This small molecule binds to this protein.
Small molecule (SMILES): COc1cc2cc3c(-c4ccc(-c5ccc(O)cc5)cc4)[nH][nH]c-3c2cc1OCCN1CCCCC1

Sequence of chain 1.A:
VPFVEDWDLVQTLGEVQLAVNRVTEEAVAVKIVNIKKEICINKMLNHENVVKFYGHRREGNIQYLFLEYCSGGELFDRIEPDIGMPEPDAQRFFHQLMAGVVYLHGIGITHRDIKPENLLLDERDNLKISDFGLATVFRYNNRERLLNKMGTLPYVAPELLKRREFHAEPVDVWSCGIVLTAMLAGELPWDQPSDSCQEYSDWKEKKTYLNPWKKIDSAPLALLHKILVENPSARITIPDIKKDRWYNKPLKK

Binding-site contacts:
Ligand atom C30 contacts residue ASP147 of chain 1.A at 3.5 Å.
Ligand atom C25 contacts residue LEU83 of chain 1.A at 3.7 Å (hydrophobic).
Ligand atom C29 contacts residue PHE148 of chain 1.A at 3.6 Å (hydrophobic).
Ligand atom N3 contacts residue ALA35 of chain 1.A at 3.4 Å.
Ligand atom N3 contacts residue LEU136 of chain 1.A at 3.5 Å.
Ligand atom O3 contacts residue ASN58 of chain 1.A at 3.0 Å (h-bond).
Ligand atom C1 contacts residue TYR85 of chain 1.A at 3.6 Å (hydrophobic).
Ligand atom C28 contacts residue ASN58 of chain 1.A at 3.7 Å.
Ligand atom C8 contacts residue GLY89 of chain 1.A at 3.6 Å.
Ligand atom C28 contacts residue ASP147 of chain 1.A at 3.7 Å.
Ligand atom O3 contacts residue GLU54 of chain 1.A at 2.7 Å (salt-bridge).
Ligand atom C23 contacts residue VAL67 of chain 1.A at 3.6 Å (hydrophobic).
Ligand atom C6 contacts residue GLN12 of chain 1.A at 3.3 Å.
Ligand atom C24 contacts residue GLU84 of chain 1.A at 3.7 Å.
Ligand atom C27 contacts residue GLU54 of chain 1.A at 3.2 Å.
Ligand atom O1 contacts residue GLY89 of chain 1.A at 3.4 Å.
Ligand atom C28 contacts residue GLU54 of chain 1.A at 3.3 Å.
Ligand atom N2 contacts residue CYS86 of chain 1.A at 3.2 Å (h-bond).
Ligand atom C28 contacts residue PHE148 of chain 1.A at 3.3 Å (hydrophobic).
Ligand atom C20 contacts residue VAL22 of chain 1.A at 3.8 Å (hydrophobic).
Ligand atom N3 contacts residue GLU84 of chain 1.A at 3.1 Å (salt-bridge).
Ligand atom C16 contacts residue LEU136 of chain 1.A at 3.4 Å (hydrophobic).
Ligand atom C29 contacts residue LEU83 of chain 1.A at 3.8 Å (hydrophobic).
Ligand atom C12 contacts residue LEU14 of chain 1.A at 3.2 Å (hydrophobic).
Ligand atom C25 contacts residue ASP147 of chain 1.A at 3.7 Å.
Ligand atom C9 contacts residue CYS86 of chain 1.A at 3.3 Å (hydrophobic).
Ligand atom C29 contacts residue ASN58 of chain 1.A at 3.6 Å.
Ligand atom O3 contacts residue GLY149 of chain 1.A at 3.7 Å.
Ligand atom C30 contacts residue LEU83 of chain 1.A at 3.5 Å (hydrophobic).
Ligand atom C1 contacts residue SER87 of chain 1.A at 3.6 Å.
Ligand atom C19 contacts residue LEU136 of chain 1.A at 3.6 Å (hydrophobic).
Ligand atom C23 contacts residue LEU83 of chain 1.A at 3.8 Å (hydrophobic).
Ligand atom C11 contacts residue LEU14 of chain 1.A at 3.7 Å (hydrophobic).
Ligand atom C27 contacts residue ASP147 of chain 1.A at 3.6 Å.
Ligand atom C2 contacts residue TYR85 of chain 1.A at 3.5 Å (hydrophobic).
Ligand atom C26 contacts residue ASP147 of chain 1.A at 3.7 Å.
Ligand atom O3 contacts residue PHE148 of chain 1.A at 3.1 Å (h-bond).
Ligand atom C17 contacts residue LEU14 of chain 1.A at 3.7 Å (hydrophobic).
Ligand atom C18 contacts residue LEU136 of chain 1.A at 3.2 Å (hydrophobic).
Ligand atom C14 contacts residue LEU14 of chain 1.A at 3.6 Å (hydrophobic).